Sequence of chain 3.B:
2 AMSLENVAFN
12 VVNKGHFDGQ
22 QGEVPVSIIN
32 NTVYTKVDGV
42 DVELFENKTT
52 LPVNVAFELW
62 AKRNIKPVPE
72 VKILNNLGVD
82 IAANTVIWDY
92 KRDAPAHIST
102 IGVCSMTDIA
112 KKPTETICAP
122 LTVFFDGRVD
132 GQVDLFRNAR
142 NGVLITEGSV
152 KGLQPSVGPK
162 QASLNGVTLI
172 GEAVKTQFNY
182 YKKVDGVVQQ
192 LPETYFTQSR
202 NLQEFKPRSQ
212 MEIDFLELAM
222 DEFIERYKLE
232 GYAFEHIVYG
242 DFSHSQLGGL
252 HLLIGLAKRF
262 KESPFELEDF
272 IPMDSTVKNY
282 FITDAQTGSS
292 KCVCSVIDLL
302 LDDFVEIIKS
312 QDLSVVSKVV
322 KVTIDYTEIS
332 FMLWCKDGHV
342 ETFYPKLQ

Binding-site contacts:
Ligand atom O05 contacts residue ILE118 of chain 2.A at 3.6 Å (h-bond).
Ligand atom C09 contacts residue SER100 of chain 2.A at 4.2 Å.
Ligand atom N13 contacts residue ASP81 of chain 2.A at 3.7 Å.
Ligand atom O07 contacts residue ILE110 of chain 3.B at 3.9 Å.
Ligand atom C11 contacts residue SER100 of chain 2.A at 3.3 Å.
Ligand atom N13 contacts residue ILE99 of chain 2.A at 3.5 Å.
Ligand atom N13 contacts residue LEU122 of chain 2.A at 4.4 Å.
Ligand atom C03 contacts residue ILE118 of chain 3.B at 4.4 Å (hydrophobic).
Ligand atom C12 contacts residue ILE99 of chain 2.A at 3.9 Å (hydrophobic).
Ligand atom C11 contacts residue LEU122 of chain 2.A at 4.2 Å (hydrophobic).
Ligand atom C04 contacts residue ILE118 of chain 2.A at 4.2 Å (hydrophobic).
Ligand atom C10 contacts residue SER100 of chain 2.A at 3.3 Å.
Ligand atom C12 contacts residue LEU122 of chain 2.A at 4.5 Å (hydrophobic).
Ligand atom C12 contacts residue SER100 of chain 2.A at 4.1 Å.
Ligand atom O05 contacts residue ILE118 of chain 3.B at 3.6 Å.
Ligand atom O07 contacts residue SER100 of chain 3.B at 3.2 Å (h-bond).
Ligand atom C04 contacts residue LEU122 of chain 2.A at 4.3 Å (hydrophobic).
Ligand atom C10 contacts residue ILE110 of chain 2.A at 3.9 Å (hydrophobic).
Ligand atom C01 contacts residue ILE110 of chain 2.A at 4.1 Å (hydrophobic).
Ligand atom C14 contacts residue ILE99 of chain 2.A at 3.9 Å (hydrophobic).
Ligand atom O08 contacts residue ILE110 of chain 2.A at 4.2 Å.
Ligand atom C04 contacts residue ILE118 of chain 3.B at 3.9 Å (hydrophobic).
Ligand atom C01 contacts residue ILE118 of chain 2.A at 3.7 Å (hydrophobic).

The protein below binds the small molecule below.
Small molecule (SMILES): CN(CCO)S(=O)(=O)c1ccc(N)cc1

Sequence of chain 2.A:
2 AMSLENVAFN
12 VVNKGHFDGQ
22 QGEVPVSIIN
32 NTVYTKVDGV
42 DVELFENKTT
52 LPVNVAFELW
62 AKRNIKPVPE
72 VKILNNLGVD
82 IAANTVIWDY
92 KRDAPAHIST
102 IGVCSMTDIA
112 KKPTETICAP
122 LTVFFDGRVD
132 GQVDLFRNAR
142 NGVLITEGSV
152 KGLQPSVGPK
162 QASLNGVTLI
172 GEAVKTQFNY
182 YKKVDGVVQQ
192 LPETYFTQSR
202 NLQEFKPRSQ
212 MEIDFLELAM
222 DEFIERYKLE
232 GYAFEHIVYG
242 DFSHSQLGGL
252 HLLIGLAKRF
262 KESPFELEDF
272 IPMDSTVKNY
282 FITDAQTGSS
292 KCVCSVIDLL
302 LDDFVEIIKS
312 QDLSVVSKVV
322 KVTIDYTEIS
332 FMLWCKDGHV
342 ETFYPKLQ